The small molecule below binds the protein below.
Small molecule (SMILES): O=C1C[N@@]2CC[N@@](CC[N@]3CC[N@@](CC2)CC(=O)OO/C(=N\CCN2C(=O)CCC2=O)C3)CC(=O)OO1

Sequence of chain 1.D:
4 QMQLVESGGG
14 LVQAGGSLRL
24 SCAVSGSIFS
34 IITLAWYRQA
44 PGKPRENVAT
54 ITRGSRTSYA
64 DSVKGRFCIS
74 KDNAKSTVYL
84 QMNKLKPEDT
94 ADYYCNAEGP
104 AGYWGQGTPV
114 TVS

Binding-site contacts:
Ligand atom C5 contacts residue CYS71 of chain 1.D at 2.5 Å (hydrophobic).
Ligand atom C11 contacts residue GD1 of chain 1.I at 3.1 Å.
Ligand atom O9 contacts residue GD1 of chain 1.I at 2.8 Å.
Ligand atom C16 contacts residue GD1 of chain 1.I at 3.3 Å.
Ligand atom C6 contacts residue GLY68 of chain 1.D at 4.3 Å.
Ligand atom C24 contacts residue GD1 of chain 1.I at 3.5 Å.
Ligand atom N4 contacts residue GD1 of chain 1.I at 2.6 Å.
Ligand atom C15 contacts residue GD1 of chain 1.I at 3.2 Å.
Ligand atom C13 contacts residue GD1 of chain 1.I at 3.4 Å.
Ligand atom C4 contacts residue PHE70 of chain 1.D at 3.2 Å (hydrophobic).
Ligand atom C5 contacts residue PHE70 of chain 1.D at 4.3 Å (hydrophobic).
Ligand atom C9 contacts residue GD1 of chain 1.I at 3.7 Å.
Ligand atom O7 contacts residue GD1 of chain 1.I at 3.5 Å.
Ligand atom C7 contacts residue CYS71 of chain 1.D at 3.6 Å (hydrophobic).
Ligand atom O5 contacts residue GD1 of chain 1.I at 4.0 Å.
Ligand atom C12 contacts residue GD1 of chain 1.I at 3.4 Å.
Ligand atom C25 contacts residue GD1 of chain 1.I at 3.3 Å.
Ligand atom C14 contacts residue GD1 of chain 1.I at 3.5 Å.
Ligand atom C19 contacts residue GD1 of chain 1.I at 3.4 Å.
Ligand atom N6 contacts residue GD1 of chain 1.I at 2.6 Å.
Ligand atom N7 contacts residue GD1 of chain 1.I at 2.6 Å.
Ligand atom C21 contacts residue GD1 of chain 1.I at 2.7 Å.
Ligand atom C10 contacts residue GD1 of chain 1.I at 2.5 Å.
Ligand atom C4 contacts residue CYS71 of chain 1.D at 1.8 Å (hydrophobic).
Ligand atom O2 contacts residue TYR62 of chain 1.D at 3.8 Å.
Ligand atom O10 contacts residue GD1 of chain 1.I at 4.2 Å.
Ligand atom C6 contacts residue PHE70 of chain 1.D at 4.1 Å (hydrophobic).
Ligand atom N3 contacts residue GD1 of chain 1.I at 3.2 Å.
Ligand atom O8 contacts residue GD1 of chain 1.I at 2.3 Å.
Ligand atom C17 contacts residue GD1 of chain 1.I at 3.4 Å.
Ligand atom C6 contacts residue CYS71 of chain 1.D at 2.6 Å (hydrophobic).
Ligand atom C18 contacts residue GD1 of chain 1.I at 3.4 Å.
Ligand atom N2 contacts residue CYS71 of chain 1.D at 3.5 Å (h-bond).
Ligand atom O6 contacts residue GD1 of chain 1.I at 2.8 Å.
Ligand atom C22 contacts residue GD1 of chain 1.I at 3.6 Å.
Ligand atom O4 contacts residue GD1 of chain 1.I at 2.3 Å.
Ligand atom C20 contacts residue GD1 of chain 1.I at 3.2 Å.
Ligand atom N5 contacts residue GD1 of chain 1.I at 2.6 Å.
Ligand atom C23 contacts residue GD1 of chain 1.I at 3.5 Å.
Ligand atom O2 contacts residue CYS71 of chain 1.D at 3.0 Å (h-bond).